Binding-site contacts:
Ligand atom C2 contacts residue ASN383 of chain 1.G at 2.5 Å.
Ligand atom C4 contacts residue ASN383 of chain 1.G at 4.2 Å.
Ligand atom O5 contacts residue ASN383 of chain 1.G at 2.4 Å (h-bond).
Ligand atom N2 contacts residue ASN383 of chain 1.G at 2.9 Å (h-bond).
Ligand atom C7 contacts residue ASN383 of chain 1.G at 3.1 Å.
Ligand atom C1 contacts residue ASN383 of chain 1.G at 1.4 Å.
Ligand atom C5 contacts residue ASN383 of chain 1.G at 3.6 Å.
Ligand atom C3 contacts residue ASN383 of chain 1.G at 3.8 Å.
Ligand atom O6 contacts residue ASP382 of chain 1.G at 4.1 Å.
Ligand atom O6 contacts residue ASN383 of chain 1.G at 4.0 Å.
Ligand atom C8 contacts residue ASN383 of chain 1.G at 4.3 Å.
Ligand atom O7 contacts residue ASN383 of chain 1.G at 2.9 Å (h-bond).

Sequence of chain 1.G:
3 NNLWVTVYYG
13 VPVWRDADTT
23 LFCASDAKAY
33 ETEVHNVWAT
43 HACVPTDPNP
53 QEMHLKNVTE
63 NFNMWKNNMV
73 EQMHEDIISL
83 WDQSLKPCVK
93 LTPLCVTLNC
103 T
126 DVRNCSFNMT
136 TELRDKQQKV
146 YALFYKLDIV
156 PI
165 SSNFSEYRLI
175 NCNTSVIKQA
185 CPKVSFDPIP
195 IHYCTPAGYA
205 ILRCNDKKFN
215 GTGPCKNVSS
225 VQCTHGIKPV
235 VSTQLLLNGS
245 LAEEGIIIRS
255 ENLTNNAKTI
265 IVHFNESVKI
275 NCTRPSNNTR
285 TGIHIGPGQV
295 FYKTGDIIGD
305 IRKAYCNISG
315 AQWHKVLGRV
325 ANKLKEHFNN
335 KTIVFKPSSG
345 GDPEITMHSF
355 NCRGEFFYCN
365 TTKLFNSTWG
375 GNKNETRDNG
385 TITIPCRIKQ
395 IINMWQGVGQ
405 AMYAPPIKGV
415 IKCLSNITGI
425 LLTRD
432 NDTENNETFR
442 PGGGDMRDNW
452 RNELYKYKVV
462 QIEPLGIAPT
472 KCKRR

The protein below binds the small molecule below.
Small molecule (SMILES): CC(=O)N[C@@H]1[C@@H](O)[C@H](O)[C@@H](CO)O[C@H]1O